Sequence of chain 1.B:
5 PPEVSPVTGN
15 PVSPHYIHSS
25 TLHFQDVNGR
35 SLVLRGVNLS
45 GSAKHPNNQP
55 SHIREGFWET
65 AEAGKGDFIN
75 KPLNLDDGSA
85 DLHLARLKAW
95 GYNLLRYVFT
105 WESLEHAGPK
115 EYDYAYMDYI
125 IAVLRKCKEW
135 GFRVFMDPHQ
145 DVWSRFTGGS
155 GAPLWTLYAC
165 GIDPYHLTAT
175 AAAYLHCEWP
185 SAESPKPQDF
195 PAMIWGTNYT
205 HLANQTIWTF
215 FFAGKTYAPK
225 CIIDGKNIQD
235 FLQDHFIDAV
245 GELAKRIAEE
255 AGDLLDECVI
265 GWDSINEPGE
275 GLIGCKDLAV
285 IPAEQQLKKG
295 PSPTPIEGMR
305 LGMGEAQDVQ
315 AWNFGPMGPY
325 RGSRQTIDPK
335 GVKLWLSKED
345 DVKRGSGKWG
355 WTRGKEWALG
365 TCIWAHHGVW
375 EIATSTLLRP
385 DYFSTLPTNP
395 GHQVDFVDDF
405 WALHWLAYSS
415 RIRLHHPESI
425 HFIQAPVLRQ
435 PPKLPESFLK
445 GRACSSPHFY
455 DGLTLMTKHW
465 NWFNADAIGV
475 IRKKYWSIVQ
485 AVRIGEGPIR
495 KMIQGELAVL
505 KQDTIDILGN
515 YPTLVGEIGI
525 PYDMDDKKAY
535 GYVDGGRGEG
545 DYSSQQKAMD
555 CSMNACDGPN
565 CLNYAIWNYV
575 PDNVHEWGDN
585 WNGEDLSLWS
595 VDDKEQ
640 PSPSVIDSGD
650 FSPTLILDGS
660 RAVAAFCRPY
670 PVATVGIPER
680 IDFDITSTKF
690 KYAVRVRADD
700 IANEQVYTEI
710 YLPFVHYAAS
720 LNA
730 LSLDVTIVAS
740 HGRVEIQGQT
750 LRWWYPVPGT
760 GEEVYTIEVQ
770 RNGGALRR

This small molecule binds to this protein.
Small molecule (SMILES): COc1cccc(-c2ncc(CN3CCC(O)(CO)CC3)s2)c1

Binding-site contacts:
Ligand atom C17 contacts residue TRP199 of chain 1.B at 3.4 Å (hydrophobic).
Ligand atom C20 contacts residue LEU459 of chain 1.B at 3.8 Å (hydrophobic).
Ligand atom N15 contacts residue GLU271 of chain 1.B at 3.2 Å (salt-bridge).
Ligand atom C05 contacts residue PHE453 of chain 1.B at 3.6 Å (hydrophobic).
Ligand atom C12 contacts residue VAL431 of chain 1.B at 3.6 Å (hydrophobic).
Ligand atom C04 contacts residue LEU432 of chain 1.B at 3.6 Å (hydrophobic).
Ligand atom C18 contacts residue GLU588 of chain 1.B at 3.6 Å.
Ligand atom C04 contacts residue PHE453 of chain 1.B at 3.5 Å (hydrophobic).
Ligand atom C03 contacts residue TYR454 of chain 1.B at 3.8 Å (hydrophobic).
Ligand atom C14 contacts residue GLU271 of chain 1.B at 3.6 Å.
Ligand atom C08 contacts residue TYR454 of chain 1.B at 3.1 Å (hydrophobic).
Ligand atom C03 contacts residue PHE453 of chain 1.B at 3.7 Å (hydrophobic).
Ligand atom O22 contacts residue GLU588 of chain 1.B at 3.4 Å (salt-bridge).
Ligand atom O23 contacts residue TRP199 of chain 1.B at 3.9 Å.
Ligand atom C05 contacts residue TYR454 of chain 1.B at 3.8 Å (hydrophobic).
Ligand atom O23 contacts residue GLU588 of chain 1.B at 2.3 Å (salt-bridge).
Ligand atom C08 contacts residue GLY456 of chain 1.B at 3.5 Å.
Ligand atom C08 contacts residue ALA471 of chain 1.B at 3.6 Å (hydrophobic).
Ligand atom C21 contacts residue TRP571 of chain 1.B at 3.9 Å (hydrophobic).
Ligand atom C11 contacts residue GLU271 of chain 1.B at 3.7 Å.
Ligand atom O07 contacts residue TYR454 of chain 1.B at 3.5 Å (h-bond).
Ligand atom C06 contacts residue LEU432 of chain 1.B at 3.8 Å (hydrophobic).
Ligand atom C06 contacts residue TYR454 of chain 1.B at 3.5 Å (hydrophobic).
Ligand atom C04 contacts residue HIS452 of chain 1.B at 3.7 Å.
Ligand atom C20 contacts residue TYR454 of chain 1.B at 3.8 Å (hydrophobic).
Ligand atom O22 contacts residue TRP571 of chain 1.B at 3.5 Å (h-bond).
Ligand atom N13 contacts residue HIS452 of chain 1.B at 3.7 Å.
Ligand atom C19 contacts residue TYR454 of chain 1.B at 3.4 Å (hydrophobic).
Ligand atom C17 contacts residue GLU271 of chain 1.B at 3.9 Å.
Ligand atom C16 contacts residue GLU271 of chain 1.B at 3.2 Å.
Ligand atom C21 contacts residue TYR454 of chain 1.B at 3.6 Å (hydrophobic).
Ligand atom C03 contacts residue HIS452 of chain 1.B at 3.2 Å.
Ligand atom C21 contacts residue GLU521 of chain 1.B at 3.5 Å.
Ligand atom O07 contacts residue GLY456 of chain 1.B at 3.7 Å.
Ligand atom C16 contacts residue TRP199 of chain 1.B at 3.4 Å (hydrophobic).
Ligand atom C12 contacts residue GLU271 of chain 1.B at 3.1 Å.
Ligand atom C05 contacts residue LEU432 of chain 1.B at 3.6 Å (hydrophobic).
Ligand atom N13 contacts residue VAL431 of chain 1.B at 3.4 Å.
Ligand atom C01 contacts residue VAL431 of chain 1.B at 3.5 Å (hydrophobic).
Ligand atom C02 contacts residue TYR454 of chain 1.B at 3.9 Å (hydrophobic).